Binding-site contacts:
Ligand atom O5 contacts residue THR108 of chain 1.C at 4.3 Å.
Ligand atom O5 contacts residue ASN234 of chain 1.C at 2.4 Å (h-bond).
Ligand atom C7 contacts residue ASN234 of chain 1.C at 4.1 Å.
Ligand atom C3 contacts residue ASN234 of chain 1.C at 3.9 Å.
Ligand atom C2 contacts residue ASN234 of chain 1.C at 2.6 Å.
Ligand atom N2 contacts residue ASN234 of chain 1.C at 3.0 Å (h-bond).
Ligand atom O6 contacts residue THR108 of chain 1.C at 4.3 Å.
Ligand atom C1 contacts residue ASN234 of chain 1.C at 1.5 Å.
Ligand atom C4 contacts residue ASN234 of chain 1.C at 4.3 Å.
Ligand atom C5 contacts residue ASN234 of chain 1.C at 3.6 Å.

Sequence of chain 1.C:
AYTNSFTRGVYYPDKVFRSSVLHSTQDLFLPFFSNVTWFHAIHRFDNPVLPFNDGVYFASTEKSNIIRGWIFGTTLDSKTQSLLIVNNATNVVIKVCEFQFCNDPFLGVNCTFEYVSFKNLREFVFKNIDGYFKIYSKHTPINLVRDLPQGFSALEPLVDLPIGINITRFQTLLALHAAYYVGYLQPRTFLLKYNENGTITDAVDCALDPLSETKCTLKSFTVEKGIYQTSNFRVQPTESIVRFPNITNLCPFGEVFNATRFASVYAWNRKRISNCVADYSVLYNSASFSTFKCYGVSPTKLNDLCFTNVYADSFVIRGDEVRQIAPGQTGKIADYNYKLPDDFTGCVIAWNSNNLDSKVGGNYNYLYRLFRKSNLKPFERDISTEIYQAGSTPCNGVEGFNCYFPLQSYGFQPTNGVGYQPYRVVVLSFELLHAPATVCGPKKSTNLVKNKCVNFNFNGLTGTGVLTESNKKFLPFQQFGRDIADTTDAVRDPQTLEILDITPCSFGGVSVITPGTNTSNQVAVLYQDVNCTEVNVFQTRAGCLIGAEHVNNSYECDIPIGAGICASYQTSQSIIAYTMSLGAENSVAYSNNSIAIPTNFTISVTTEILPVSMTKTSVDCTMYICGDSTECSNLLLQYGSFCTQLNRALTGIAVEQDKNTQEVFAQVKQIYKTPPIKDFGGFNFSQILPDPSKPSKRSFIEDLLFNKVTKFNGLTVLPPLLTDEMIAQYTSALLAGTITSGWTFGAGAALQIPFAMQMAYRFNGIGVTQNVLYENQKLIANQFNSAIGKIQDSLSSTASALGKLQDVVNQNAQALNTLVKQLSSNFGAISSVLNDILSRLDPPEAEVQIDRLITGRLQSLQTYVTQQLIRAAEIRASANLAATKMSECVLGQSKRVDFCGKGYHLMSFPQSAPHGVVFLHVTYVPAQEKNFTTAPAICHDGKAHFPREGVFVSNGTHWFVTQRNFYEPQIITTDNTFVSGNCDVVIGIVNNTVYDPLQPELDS

A protein and the small-molecule ligand that binds it are described below.
Small molecule (SMILES): CC(=O)N[C@H]1[C@H](O[C@H]2[C@H](O)[C@@H](NC(C)=O)CO[C@@H]2CO)O[C@H](CO)[C@@H](O)[C@@H]1O